This small molecule binds to this protein.
Small molecule (SMILES): Cc1cn([C@H]2C[C@H](O[P](=O)(O)OC[C@H]3O[C@@H](n4ccc(N)nc4=O)C[C@@H]3O[P](=O)(O)OC[C@H]3O[C@@H](n4cnc5c(N)ncnc54)C[C@@H]3O[P](=O)(O)OC[C@H]3O[C@@H](n4cnc5c(=O)nc(N)[nH]c54)C[C@@H]3O[P](=O)(O)OC[C@H]3O[C@@H](n4ccc(N)nc4=O)C[C@@H]3N)[C@@H](CO[P](=O)(O)O[C@H]3C[C@H](n4cnc5c(N)ncnc54)O[C@@H]3CO[P](=O)(O)O[C@H]3C[C@H](n4cnc5c(=O)nc(N)[nH]c54)O[C@@H]3CO[P](=O)(O)O[C@H]3C[C@H](n4ccc(N)nc4=O)O[C@@H]3CO[P](=O)(O)O[C@H]3C[C@H](n4cnc5c(=O)nc(N)[nH]c54)O[C@@H]3CO)O2)c(=O)[nH]c1=O

Binding-site contacts:
Ligand atom OP2 contacts residue SER258 of chain 1.A at 3.3 Å (h-bond).
Ligand atom C5' contacts residue ILE329 of chain 1.A at 3.1 Å (hydrophobic).
Ligand atom O4' contacts residue TYR290 of chain 1.A at 3.4 Å (h-bond).
Ligand atom C2' contacts residue ASN328 of chain 1.A at 3.4 Å.
Ligand atom OP1 contacts residue ARG332 of chain 1.A at 2.7 Å (salt-bridge).
Ligand atom OP1 contacts residue THR253 of chain 1.A at 3.6 Å.
Ligand atom O2 contacts residue DGT1 of chain 1.G at 3.3 Å (h-bond).
Ligand atom O4' contacts residue ASN328 of chain 1.A at 3.2 Å.
Ligand atom C1' contacts residue LYS285 of chain 1.A at 3.5 Å.
Ligand atom OP2 contacts residue SER260 of chain 1.A at 3.5 Å.
Ligand atom O1P contacts residue GLU534 of chain 1.A at 3.5 Å (salt-bridge).
Ligand atom OP2 contacts residue ALA261 of chain 1.A at 2.7 Å (h-bond).
Ligand atom C2' contacts residue DGT1 of chain 1.G at 2.9 Å.
Ligand atom C4' contacts residue ILE329 of chain 1.A at 3.5 Å (hydrophobic).
Ligand atom O3' contacts residue ARG281 of chain 1.A at 3.5 Å (salt-bridge).
Ligand atom C1' contacts residue TYR290 of chain 1.A at 3.2 Å (hydrophobic).
Ligand atom O2 contacts residue LYS285 of chain 1.A at 2.6 Å (salt-bridge).
Ligand atom C2' contacts residue TYR290 of chain 1.A at 3.5 Å (hydrophobic).
Ligand atom OP1 contacts residue PRO330 of chain 1.A at 3.4 Å.
Ligand atom OP1 contacts residue GLN282 of chain 1.A at 3.5 Å.
Ligand atom OP1 contacts residue ILE331 of chain 1.A at 2.9 Å (h-bond).
Ligand atom C2' contacts residue GLN327 of chain 1.A at 3.6 Å.
Ligand atom C2 contacts residue DGT1 of chain 1.G at 3.5 Å.
Ligand atom N contacts residue DGT1 of chain 1.G at 2.8 Å (h-bond).
Ligand atom C5' contacts residue GLU534 of chain 1.A at 3.3 Å.
Ligand atom O4' contacts residue HIS532 of chain 1.A at 3.4 Å.
Ligand atom OP1 contacts residue SER260 of chain 1.A at 3.5 Å (h-bond).
Ligand atom OP1 contacts residue LYS254 of chain 1.A at 3.2 Å (salt-bridge).
Ligand atom C4' contacts residue ASN328 of chain 1.A at 3.6 Å.
Ligand atom N3 contacts residue DGT1 of chain 1.G at 3.5 Å.
Ligand atom N contacts residue ASP533 of chain 1.A at 2.5 Å (salt-bridge).
Ligand atom O4' contacts residue LYS285 of chain 1.A at 3.4 Å.
Ligand atom C1' contacts residue GLN327 of chain 1.A at 3.5 Å.
Ligand atom OP1 contacts residue THR259 of chain 1.A at 2.8 Å (h-bond).
Ligand atom N4 contacts residue SO41 of chain 1.L at 3.4 Å (h-bond).
Ligand atom O4' contacts residue LYS285 of chain 1.A at 3.2 Å (salt-bridge).
Ligand atom N3 contacts residue ASN328 of chain 1.A at 3.1 Å (h-bond).
Ligand atom N contacts residue GLU534 of chain 1.A at 3.4 Å (salt-bridge).
Ligand atom O2 contacts residue ARG318 of chain 1.A at 3.0 Å (salt-bridge).
Ligand atom OP1 contacts residue ARG281 of chain 1.A at 3.1 Å (salt-bridge).

Sequence of chain 1.A:
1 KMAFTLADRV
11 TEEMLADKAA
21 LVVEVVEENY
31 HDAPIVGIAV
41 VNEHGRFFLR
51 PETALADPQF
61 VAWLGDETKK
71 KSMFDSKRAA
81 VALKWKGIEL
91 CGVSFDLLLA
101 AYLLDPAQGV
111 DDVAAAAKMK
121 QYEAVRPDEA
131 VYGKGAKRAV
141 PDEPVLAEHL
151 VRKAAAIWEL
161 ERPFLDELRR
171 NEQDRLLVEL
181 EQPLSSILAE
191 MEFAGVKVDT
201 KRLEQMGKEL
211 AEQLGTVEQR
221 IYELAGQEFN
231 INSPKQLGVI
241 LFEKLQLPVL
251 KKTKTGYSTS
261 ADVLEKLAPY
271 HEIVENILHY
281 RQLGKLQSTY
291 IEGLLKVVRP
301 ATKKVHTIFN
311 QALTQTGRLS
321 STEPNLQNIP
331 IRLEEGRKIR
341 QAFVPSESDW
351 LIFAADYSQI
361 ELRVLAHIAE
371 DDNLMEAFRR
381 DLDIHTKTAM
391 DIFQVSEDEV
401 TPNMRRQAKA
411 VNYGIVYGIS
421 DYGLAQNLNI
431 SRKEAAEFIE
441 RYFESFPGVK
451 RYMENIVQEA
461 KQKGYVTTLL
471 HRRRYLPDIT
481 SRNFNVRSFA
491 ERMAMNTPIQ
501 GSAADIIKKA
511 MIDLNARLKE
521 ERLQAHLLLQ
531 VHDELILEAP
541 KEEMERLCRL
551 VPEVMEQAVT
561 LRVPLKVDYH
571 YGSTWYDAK